The protein below binds the small molecule below.
Small molecule (SMILES): CC(=O)N[C@@H]1[C@@H](O)[C@H](O)[C@@H](CO)O[C@H]1O

Binding-site contacts:
Ligand atom O5 contacts residue SER107 of chain 1.A at 3.2 Å.
Ligand atom C7 contacts residue ASN105 of chain 1.A at 4.3 Å.
Ligand atom C1 contacts residue ASN105 of chain 1.A at 1.5 Å.
Ligand atom O5 contacts residue ASN105 of chain 1.A at 2.2 Å (h-bond).
Ligand atom C5 contacts residue ASN105 of chain 1.A at 3.5 Å.
Ligand atom C1 contacts residue SER107 of chain 1.A at 3.3 Å.
Ligand atom C6 contacts residue SER107 of chain 1.A at 4.1 Å.
Ligand atom C4 contacts residue ASN105 of chain 1.A at 4.1 Å.
Ligand atom C3 contacts residue ASN105 of chain 1.A at 3.8 Å.
Ligand atom C5 contacts residue SER107 of chain 1.A at 3.8 Å.
Ligand atom N2 contacts residue ASN105 of chain 1.A at 3.1 Å (h-bond).
Ligand atom C2 contacts residue ASN105 of chain 1.A at 2.5 Å.

Sequence of chain 1.A:
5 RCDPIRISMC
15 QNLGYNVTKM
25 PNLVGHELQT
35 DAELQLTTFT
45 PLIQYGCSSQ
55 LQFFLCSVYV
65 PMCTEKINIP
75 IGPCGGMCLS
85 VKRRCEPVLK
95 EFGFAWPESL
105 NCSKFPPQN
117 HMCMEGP